Binding-site contacts:
Ligand atom O5 contacts residue ASN253 of chain 1.A at 2.3 Å (h-bond).
Ligand atom C5 contacts residue THR255 of chain 1.A at 3.7 Å.
Ligand atom N2 contacts residue PEG1 of chain 1.P at 4.5 Å.
Ligand atom C4 contacts residue ASN253 of chain 1.A at 4.2 Å.
Ligand atom N2 contacts residue MET240 of chain 1.A at 3.7 Å.
Ligand atom N2 contacts residue ASN253 of chain 1.A at 2.9 Å (h-bond).
Ligand atom C2 contacts residue ASN253 of chain 1.A at 2.5 Å.
Ligand atom C8 contacts residue THR239 of chain 1.A at 4.4 Å.
Ligand atom C7 contacts residue PEG1 of chain 1.P at 4.2 Å.
Ligand atom C5 contacts residue ASN253 of chain 1.A at 3.6 Å.
Ligand atom C8 contacts residue LEU236 of chain 1.A at 4.0 Å (hydrophobic).
Ligand atom C7 contacts residue ASN253 of chain 1.A at 3.7 Å.
Ligand atom C7 contacts residue MET240 of chain 1.A at 3.8 Å (hydrophobic).
Ligand atom O6 contacts residue PEG1 of chain 1.P at 4.4 Å.
Ligand atom O5 contacts residue THR255 of chain 1.A at 3.6 Å.
Ligand atom O7 contacts residue PEG1 of chain 1.P at 3.5 Å (h-bond).
Ligand atom C1 contacts residue ASN253 of chain 1.A at 1.4 Å.
Ligand atom O5 contacts residue PEG1 of chain 1.P at 4.1 Å.
Ligand atom O7 contacts residue ASN253 of chain 1.A at 4.1 Å.
Ligand atom C6 contacts residue THR255 of chain 1.A at 4.4 Å.
Ligand atom C1 contacts residue PEG1 of chain 1.P at 4.1 Å.
Ligand atom C3 contacts residue ASN253 of chain 1.A at 3.8 Å.
Ligand atom C1 contacts residue THR255 of chain 1.A at 3.4 Å.
Ligand atom C8 contacts residue MET240 of chain 1.A at 3.3 Å (hydrophobic).
Ligand atom C2 contacts residue PEG1 of chain 1.P at 4.2 Å.

This small molecule binds to this protein.
Small molecule (SMILES): CC(=O)N[C@@H]1[C@@H](O)[C@H](O)[C@@H](CO)O[C@H]1O

Sequence of chain 1.A:
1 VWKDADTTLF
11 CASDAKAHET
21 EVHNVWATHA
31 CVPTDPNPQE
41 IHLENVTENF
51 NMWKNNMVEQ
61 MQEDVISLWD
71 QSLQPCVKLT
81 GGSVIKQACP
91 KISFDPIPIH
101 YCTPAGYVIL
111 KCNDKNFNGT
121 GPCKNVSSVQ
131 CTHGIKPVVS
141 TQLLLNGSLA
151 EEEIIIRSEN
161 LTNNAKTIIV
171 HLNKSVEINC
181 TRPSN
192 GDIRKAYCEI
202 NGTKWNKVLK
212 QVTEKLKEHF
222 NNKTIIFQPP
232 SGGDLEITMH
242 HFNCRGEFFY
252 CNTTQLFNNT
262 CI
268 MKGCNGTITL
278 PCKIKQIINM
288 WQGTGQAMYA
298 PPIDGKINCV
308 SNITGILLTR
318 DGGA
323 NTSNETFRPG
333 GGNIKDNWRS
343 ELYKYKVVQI